Binding-site contacts:
Ligand atom O25 contacts residue VAL51 of chain 2.A at 3.8 Å.
Ligand atom C18 contacts residue ASP220 of chain 2.A at 3.7 Å.
Ligand atom C11 contacts residue VAL51 of chain 2.A at 3.7 Å (hydrophobic).
Ligand atom O29 contacts residue ASN47 of chain 2.A at 3.4 Å (h-bond).
Ligand atom O27 contacts residue ASP220 of chain 2.A at 3.2 Å (salt-bridge).
Ligand atom C05 contacts residue SER50 of chain 2.A at 3.9 Å.
Ligand atom O43 contacts residue ASP220 of chain 2.A at 2.5 Å (salt-bridge).
Ligand atom O19 contacts residue LEU223 of chain 2.A at 3.5 Å.
Ligand atom C35 contacts residue VAL51 of chain 2.A at 3.8 Å (hydrophobic).
Ligand atom C20 contacts residue ASP220 of chain 2.A at 3.7 Å.
Ligand atom C11 contacts residue ASN47 of chain 2.A at 3.7 Å.
Ligand atom C05 contacts residue PHE124 of chain 2.A at 3.7 Å (hydrophobic).
Ligand atom C35 contacts residue LEU48 of chain 2.A at 4.0 Å (hydrophobic).
Ligand atom C40 contacts residue ASP220 of chain 2.A at 3.9 Å.
Ligand atom C02 contacts residue PRO172 of chain 2.A at 3.5 Å (hydrophobic).
Ligand atom C26 contacts residue ASP220 of chain 2.A at 4.0 Å.
Ligand atom C42 contacts residue ASP220 of chain 2.A at 3.6 Å.
Ligand atom C37 contacts residue ASN47 of chain 2.A at 3.7 Å.
Ligand atom C28 contacts residue ASN47 of chain 2.A at 3.5 Å.
Ligand atom C04 contacts residue LYS127 of chain 2.A at 3.8 Å.
Ligand atom C47 contacts residue ASN47 of chain 2.A at 3.7 Å.
Ligand atom C02 contacts residue ILE224 of chain 2.A at 3.8 Å (hydrophobic).
Ligand atom N17 contacts residue ASP220 of chain 2.A at 2.8 Å (salt-bridge).
Ligand atom C37 contacts residue GLU44 of chain 2.A at 3.3 Å.
Ligand atom C36 contacts residue LEU48 of chain 2.A at 3.7 Å (hydrophobic).
Ligand atom C18 contacts residue LEU223 of chain 2.A at 3.6 Å (hydrophobic).
Ligand atom C05 contacts residue LYS127 of chain 2.A at 3.8 Å.
Ligand atom O45 contacts residue PRO172 of chain 2.A at 3.9 Å.
Ligand atom C44 contacts residue ASP220 of chain 2.A at 3.5 Å.
Ligand atom C15 contacts residue LEU223 of chain 2.A at 3.9 Å (hydrophobic).
Ligand atom O06 contacts residue LYS127 of chain 2.A at 2.8 Å (salt-bridge).
Ligand atom C47 contacts residue PHE124 of chain 2.A at 3.9 Å (hydrophobic).
Ligand atom O45 contacts residue ASP220 of chain 2.A at 2.9 Å (salt-bridge).
Ligand atom C37 contacts residue LEU48 of chain 2.A at 3.5 Å (hydrophobic).
Ligand atom C07 contacts residue PHE124 of chain 2.A at 3.7 Å (hydrophobic).
Ligand atom C28 contacts residue ASP220 of chain 2.A at 3.9 Å.
Ligand atom C16 contacts residue ASP220 of chain 2.A at 3.7 Å.
Ligand atom C24 contacts residue VAL51 of chain 2.A at 3.9 Å (hydrophobic).
Ligand atom C14 contacts residue ASP220 of chain 2.A at 3.7 Å.
Ligand atom C07 contacts residue LYS127 of chain 2.A at 3.5 Å.

This protein binds this small molecule.
Small molecule (SMILES): C=CC(C)(C)OC[C@H]1O[C@H](O[C@@H]2C3=C([C@H](C)CNC(=O)C4CC4)C[C@H](O)[C@]3(C)/C=C3/[C@@H](COC)CC[C@H]3[C@@H](C)[C@H]2O)[C@H](O)[C@@H](O)[C@@H]1O

Sequence of chain 2.A:
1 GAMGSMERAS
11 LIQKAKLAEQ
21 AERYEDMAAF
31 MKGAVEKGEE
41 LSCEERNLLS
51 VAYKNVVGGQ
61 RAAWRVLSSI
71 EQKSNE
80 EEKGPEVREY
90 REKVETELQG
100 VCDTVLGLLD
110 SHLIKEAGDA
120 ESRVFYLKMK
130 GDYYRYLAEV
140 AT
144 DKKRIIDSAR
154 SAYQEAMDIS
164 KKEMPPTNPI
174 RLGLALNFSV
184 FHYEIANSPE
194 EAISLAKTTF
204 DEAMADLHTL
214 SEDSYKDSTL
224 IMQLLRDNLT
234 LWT